Binding-site contacts:
Ligand atom O3 contacts residue TRP357 of chain 4.A at 4.0 Å.
Ligand atom C4 contacts residue TRP357 of chain 4.A at 4.2 Å (hydrophobic).
Ligand atom N2 contacts residue ASN65 of chain 4.A at 2.9 Å (h-bond).
Ligand atom O4 contacts residue TRP357 of chain 4.A at 4.2 Å.
Ligand atom C7 contacts residue TRP357 of chain 4.A at 3.8 Å (hydrophobic).
Ligand atom C7 contacts residue ASN65 of chain 4.A at 3.2 Å.
Ligand atom C4 contacts residue ASN65 of chain 4.A at 4.1 Å.
Ligand atom C2 contacts residue TRP357 of chain 4.A at 3.9 Å (hydrophobic).
Ligand atom C3 contacts residue ASN65 of chain 4.A at 3.7 Å.
Ligand atom C8 contacts residue TRP357 of chain 4.A at 3.4 Å (hydrophobic).
Ligand atom C5 contacts residue ASN65 of chain 4.A at 3.6 Å.
Ligand atom O5 contacts residue ASN65 of chain 4.A at 2.3 Å (h-bond).
Ligand atom O5 contacts residue TRP357 of chain 4.A at 4.2 Å.
Ligand atom C1 contacts residue TRP357 of chain 4.A at 3.6 Å (hydrophobic).
Ligand atom C2 contacts residue ASN65 of chain 4.A at 2.4 Å.
Ligand atom C5 contacts residue TRP357 of chain 4.A at 3.8 Å (hydrophobic).
Ligand atom N2 contacts residue TRP357 of chain 4.A at 3.1 Å (h-bond).
Ligand atom C3 contacts residue TRP357 of chain 4.A at 3.5 Å (hydrophobic).
Ligand atom C8 contacts residue ASN65 of chain 4.A at 4.4 Å.
Ligand atom O7 contacts residue ASN65 of chain 4.A at 3.0 Å (h-bond).
Ligand atom C1 contacts residue ASN65 of chain 4.A at 1.4 Å.

Sequence of chain 4.A:
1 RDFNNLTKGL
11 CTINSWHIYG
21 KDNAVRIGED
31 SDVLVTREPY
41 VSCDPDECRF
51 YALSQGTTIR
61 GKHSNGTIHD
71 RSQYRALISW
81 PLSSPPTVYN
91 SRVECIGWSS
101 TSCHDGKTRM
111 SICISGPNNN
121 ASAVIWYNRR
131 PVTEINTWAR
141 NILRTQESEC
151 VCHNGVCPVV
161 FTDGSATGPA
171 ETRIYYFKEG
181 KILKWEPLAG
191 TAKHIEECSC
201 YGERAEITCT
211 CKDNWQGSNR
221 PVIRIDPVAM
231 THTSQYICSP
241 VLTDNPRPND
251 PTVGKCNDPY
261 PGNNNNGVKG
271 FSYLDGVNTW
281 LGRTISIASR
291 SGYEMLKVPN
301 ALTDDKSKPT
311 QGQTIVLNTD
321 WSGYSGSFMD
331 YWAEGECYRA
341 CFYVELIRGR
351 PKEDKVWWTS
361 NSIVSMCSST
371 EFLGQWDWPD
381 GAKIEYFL

This protein binds this small molecule.
Small molecule (SMILES): CC(=O)N[C@@H]1[C@@H](O)[C@H](O)[C@@H](CO)O[C@H]1O